Binding-site contacts:
Ligand atom N contacts residue TYR619 of chain 60.T at 3.4 Å.
Ligand atom CB contacts residue ARG649 of chain 60.T at 3.6 Å.
Ligand atom CA contacts residue TYR619 of chain 60.T at 3.6 Å (hydrophobic).
Ligand atom CA contacts residue TYR619 of chain 60.T at 3.8 Å (hydrophobic).
Ligand atom CG contacts residue ARG46 of chain 60.V at 3.7 Å.
Ligand atom C contacts residue TYR619 of chain 60.T at 3.4 Å (hydrophobic).
Ligand atom ND1 contacts residue LEU348 of chain 60.T at 4.2 Å.
Ligand atom CA contacts residue ASN617 of chain 60.T at 4.2 Å.
Ligand atom C contacts residue ASN617 of chain 60.T at 4.2 Å.
Ligand atom O contacts residue ARG845 of chain 60.T at 4.2 Å.
Ligand atom C contacts residue ARG649 of chain 60.T at 4.2 Å.
Ligand atom N contacts residue ARG649 of chain 60.T at 3.8 Å.
Ligand atom CD2 contacts residue GLU894 of chain 60.T at 4.2 Å.
Ligand atom CD2 contacts residue ARG845 of chain 60.T at 3.8 Å.
Ligand atom CB contacts residue TYR619 of chain 60.T at 4.0 Å (hydrophobic).
Ligand atom CD contacts residue CYS621 of chain 60.T at 4.2 Å (hydrophobic).
Ligand atom N contacts residue ASP618 of chain 60.T at 3.5 Å (salt-bridge).
Ligand atom CA contacts residue ARG649 of chain 60.T at 3.9 Å.
Ligand atom CB contacts residue TYR619 of chain 60.T at 3.1 Å (hydrophobic).
Ligand atom CB contacts residue ARG649 of chain 60.T at 3.8 Å.
Ligand atom CG contacts residue GLU894 of chain 60.T at 3.8 Å.
Ligand atom C contacts residue ARG649 of chain 60.T at 3.8 Å.
Ligand atom N contacts residue CYS621 of chain 60.T at 3.2 Å (h-bond).
Ligand atom CE1 contacts residue LEU348 of chain 60.T at 4.0 Å (hydrophobic).
Ligand atom O contacts residue ARG649 of chain 60.T at 3.2 Å (salt-bridge).
Ligand atom N contacts residue TYR619 of chain 60.T at 3.7 Å.
Ligand atom CD contacts residue ASN617 of chain 60.T at 2.8 Å.
Ligand atom O contacts residue TYR619 of chain 60.T at 3.9 Å.
Ligand atom CE1 contacts residue GLU894 of chain 60.T at 4.3 Å.
Ligand atom ND1 contacts residue GLU894 of chain 60.T at 3.9 Å.
Ligand atom CA contacts residue ARG649 of chain 60.T at 4.0 Å.
Ligand atom CG contacts residue ASN617 of chain 60.T at 3.6 Å.
Ligand atom CB contacts residue GLU894 of chain 60.T at 4.2 Å.
Ligand atom CD contacts residue ARG46 of chain 60.V at 3.9 Å.
Ligand atom CB contacts residue PHE896 of chain 60.T at 3.9 Å (hydrophobic).
Ligand atom CB contacts residue CYS621 of chain 60.T at 3.7 Å (hydrophobic).
Ligand atom CE1 contacts residue MET843 of chain 60.T at 4.1 Å (hydrophobic).
Ligand atom N contacts residue ASN617 of chain 60.T at 2.8 Å (h-bond).
Ligand atom CG contacts residue PHE896 of chain 60.T at 3.4 Å (hydrophobic).
Ligand atom CA contacts residue CYS621 of chain 60.T at 3.1 Å (hydrophobic).

Sequence of chain 60.V:
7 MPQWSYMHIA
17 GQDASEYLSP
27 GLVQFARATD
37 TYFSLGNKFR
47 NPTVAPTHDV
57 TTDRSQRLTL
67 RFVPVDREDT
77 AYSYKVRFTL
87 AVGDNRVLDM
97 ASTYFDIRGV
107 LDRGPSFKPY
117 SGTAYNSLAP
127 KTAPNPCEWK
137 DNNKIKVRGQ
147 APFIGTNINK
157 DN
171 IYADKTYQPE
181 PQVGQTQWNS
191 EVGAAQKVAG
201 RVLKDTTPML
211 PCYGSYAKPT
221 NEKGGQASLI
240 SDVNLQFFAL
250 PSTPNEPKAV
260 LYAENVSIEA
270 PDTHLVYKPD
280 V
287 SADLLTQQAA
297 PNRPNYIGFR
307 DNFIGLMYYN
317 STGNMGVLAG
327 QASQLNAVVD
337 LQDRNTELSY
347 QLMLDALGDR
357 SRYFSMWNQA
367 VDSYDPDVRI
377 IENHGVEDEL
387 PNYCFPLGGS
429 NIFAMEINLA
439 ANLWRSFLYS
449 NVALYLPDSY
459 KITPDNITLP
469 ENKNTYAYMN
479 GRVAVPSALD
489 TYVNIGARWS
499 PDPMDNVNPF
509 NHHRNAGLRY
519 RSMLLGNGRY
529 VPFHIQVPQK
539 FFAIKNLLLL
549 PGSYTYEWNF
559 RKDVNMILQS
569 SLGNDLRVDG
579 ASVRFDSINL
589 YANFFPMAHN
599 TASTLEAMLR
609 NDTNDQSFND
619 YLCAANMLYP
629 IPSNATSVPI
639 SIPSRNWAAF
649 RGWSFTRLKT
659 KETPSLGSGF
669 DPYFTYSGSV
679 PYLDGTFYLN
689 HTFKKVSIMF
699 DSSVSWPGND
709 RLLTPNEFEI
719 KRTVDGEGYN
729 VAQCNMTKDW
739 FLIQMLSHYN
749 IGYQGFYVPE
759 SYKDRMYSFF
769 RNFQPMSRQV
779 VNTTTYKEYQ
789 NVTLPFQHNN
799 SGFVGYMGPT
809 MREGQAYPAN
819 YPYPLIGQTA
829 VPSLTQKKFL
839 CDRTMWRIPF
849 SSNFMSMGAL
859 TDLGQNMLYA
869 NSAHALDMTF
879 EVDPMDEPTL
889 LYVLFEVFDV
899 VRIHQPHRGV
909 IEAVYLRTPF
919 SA

Sequence of chain 60.T:
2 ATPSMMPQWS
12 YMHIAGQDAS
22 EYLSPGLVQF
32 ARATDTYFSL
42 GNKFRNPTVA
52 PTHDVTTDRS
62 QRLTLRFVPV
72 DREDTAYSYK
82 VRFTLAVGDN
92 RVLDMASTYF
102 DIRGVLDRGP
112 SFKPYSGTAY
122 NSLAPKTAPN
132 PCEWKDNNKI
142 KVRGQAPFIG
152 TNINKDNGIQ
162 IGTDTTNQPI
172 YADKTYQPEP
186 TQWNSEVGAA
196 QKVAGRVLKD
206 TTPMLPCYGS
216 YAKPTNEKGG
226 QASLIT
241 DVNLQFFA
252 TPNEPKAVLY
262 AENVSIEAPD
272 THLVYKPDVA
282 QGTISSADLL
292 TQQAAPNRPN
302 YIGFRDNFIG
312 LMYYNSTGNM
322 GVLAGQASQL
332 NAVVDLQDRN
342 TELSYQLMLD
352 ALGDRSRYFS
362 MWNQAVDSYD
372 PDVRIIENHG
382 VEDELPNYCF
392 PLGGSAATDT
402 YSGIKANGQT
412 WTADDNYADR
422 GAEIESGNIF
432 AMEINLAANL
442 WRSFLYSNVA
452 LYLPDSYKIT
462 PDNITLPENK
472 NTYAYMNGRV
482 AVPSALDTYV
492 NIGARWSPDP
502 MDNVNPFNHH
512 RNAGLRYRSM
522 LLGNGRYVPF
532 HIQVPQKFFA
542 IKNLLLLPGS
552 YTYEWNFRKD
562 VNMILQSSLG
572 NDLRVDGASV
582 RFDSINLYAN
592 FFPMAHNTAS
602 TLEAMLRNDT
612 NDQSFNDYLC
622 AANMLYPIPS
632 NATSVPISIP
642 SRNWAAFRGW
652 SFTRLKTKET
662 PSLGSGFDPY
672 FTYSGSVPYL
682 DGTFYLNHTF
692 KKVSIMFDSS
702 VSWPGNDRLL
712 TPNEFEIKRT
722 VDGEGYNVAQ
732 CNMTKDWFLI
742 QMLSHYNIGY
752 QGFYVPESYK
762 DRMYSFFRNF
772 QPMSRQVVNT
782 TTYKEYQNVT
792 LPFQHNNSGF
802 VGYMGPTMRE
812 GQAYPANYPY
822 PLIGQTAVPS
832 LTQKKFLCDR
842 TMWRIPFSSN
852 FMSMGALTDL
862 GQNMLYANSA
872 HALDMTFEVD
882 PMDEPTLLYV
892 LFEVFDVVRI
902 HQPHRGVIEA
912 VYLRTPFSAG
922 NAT

A protein and the small-molecule ligand that binds it are described below.
Small molecule (SMILES): NC(N)=NCCC[C@H](NC(=O)[C@@H]1CCCN1)C(=O)N[C@H](C=O)CC1=NC=NC1